This small molecule binds to this protein.
Small molecule (SMILES): c1ccc(-c2ccncc2)cc1

Sequence of chain 1.A:
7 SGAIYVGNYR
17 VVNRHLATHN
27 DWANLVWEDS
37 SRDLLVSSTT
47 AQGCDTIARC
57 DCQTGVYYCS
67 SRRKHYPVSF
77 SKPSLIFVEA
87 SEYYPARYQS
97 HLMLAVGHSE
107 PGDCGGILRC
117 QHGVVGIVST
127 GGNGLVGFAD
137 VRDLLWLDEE

Binding-site contacts:
Ligand atom CAE contacts residue THR60 of chain 1.A at 3.0 Å.
Ligand atom CAA contacts residue ARG115 of chain 1.A at 4.1 Å.
Ligand atom CAE contacts residue GLY61 of chain 1.A at 4.0 Å.
Ligand atom CAI contacts residue GLY61 of chain 1.A at 3.5 Å.
Ligand atom CAF contacts residue GLY61 of chain 1.A at 4.2 Å.
Ligand atom CAH contacts residue GLN117 of chain 1.A at 3.8 Å.
Ligand atom CAE contacts residue GLN117 of chain 1.A at 3.9 Å.
Ligand atom CAF contacts residue CYS116 of chain 1.A at 3.6 Å (hydrophobic).
Ligand atom CAA contacts residue CYS116 of chain 1.A at 4.4 Å (hydrophobic).
Ligand atom CAK contacts residue GLN117 of chain 1.A at 3.5 Å.
Ligand atom CAL contacts residue CYS116 of chain 1.A at 3.8 Å (hydrophobic).
Ligand atom CAF contacts residue GLN117 of chain 1.A at 4.0 Å.
Ligand atom CAC contacts residue GLN117 of chain 1.A at 4.5 Å.
Ligand atom CAB contacts residue CYS116 of chain 1.A at 4.1 Å (hydrophobic).
Ligand atom CAE contacts residue CYS116 of chain 1.A at 3.6 Å (hydrophobic).
Ligand atom CAE contacts residue CYS58 of chain 1.A at 4.4 Å (hydrophobic).
Ligand atom CAI contacts residue GLN117 of chain 1.A at 3.5 Å.
Ligand atom CAF contacts residue ARG115 of chain 1.A at 3.6 Å.
Ligand atom CAI contacts residue ARG115 of chain 1.A at 4.4 Å.
Ligand atom NAJ contacts residue CYS58 of chain 1.A at 4.4 Å.
Ligand atom CAL contacts residue GLN117 of chain 1.A at 3.4 Å.
Ligand atom CAI contacts residue CYS116 of chain 1.A at 3.2 Å (hydrophobic).
Ligand atom CAB contacts residue VAL62 of chain 1.A at 3.8 Å (hydrophobic).
Ligand atom CAG contacts residue CYS116 of chain 1.A at 4.1 Å (hydrophobic).
Ligand atom CAI contacts residue THR60 of chain 1.A at 3.5 Å.
Ligand atom CAD contacts residue GLN117 of chain 1.A at 3.4 Å.
Ligand atom NAJ contacts residue GLN117 of chain 1.A at 3.6 Å.
Ligand atom CAK contacts residue CYS116 of chain 1.A at 3.6 Å (hydrophobic).
Ligand atom CAF contacts residue VAL62 of chain 1.A at 3.7 Å (hydrophobic).
Ligand atom CAB contacts residue ARG115 of chain 1.A at 3.5 Å.
Ligand atom NAJ contacts residue THR60 of chain 1.A at 3.6 Å.
Ligand atom CAG contacts residue GLN117 of chain 1.A at 3.9 Å.